Sequence of chain 1.G:
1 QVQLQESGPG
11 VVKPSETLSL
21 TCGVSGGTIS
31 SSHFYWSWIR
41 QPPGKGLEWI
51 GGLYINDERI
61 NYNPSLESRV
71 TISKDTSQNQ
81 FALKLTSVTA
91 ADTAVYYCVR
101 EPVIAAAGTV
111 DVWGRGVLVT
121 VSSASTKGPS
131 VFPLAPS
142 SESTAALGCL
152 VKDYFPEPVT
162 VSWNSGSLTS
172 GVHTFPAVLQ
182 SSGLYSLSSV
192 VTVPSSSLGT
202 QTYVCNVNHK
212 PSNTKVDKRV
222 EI

Sequence of chain 1.H:
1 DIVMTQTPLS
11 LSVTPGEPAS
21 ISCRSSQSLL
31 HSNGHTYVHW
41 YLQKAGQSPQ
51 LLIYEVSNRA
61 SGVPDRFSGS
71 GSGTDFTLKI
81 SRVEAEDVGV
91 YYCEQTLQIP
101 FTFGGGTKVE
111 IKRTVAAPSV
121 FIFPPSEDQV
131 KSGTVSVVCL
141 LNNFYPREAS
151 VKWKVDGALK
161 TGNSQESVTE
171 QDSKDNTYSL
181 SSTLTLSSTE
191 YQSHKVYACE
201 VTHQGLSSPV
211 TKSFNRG

This protein binds this small molecule.
Small molecule (SMILES): CC[C@H](C)[C@H](NC(=O)CNC(=O)[C@@H](NC(=O)[C@H](C)N)C(C)C)C(=O)NCC(=O)N[C@@H](C)C(=O)N[C@H](C(=O)N[C@H](C=O)Cc1ccccc1)C(C)C

Binding-site contacts:
Ligand atom CG1 contacts residue TYR54 of chain 1.H at 3.5 Å (hydrophobic).
Ligand atom N contacts residue PRO102 of chain 1.G at 2.9 Å (h-bond).
Ligand atom CG2 contacts residue VAL110 of chain 1.G at 3.6 Å (hydrophobic).
Ligand atom O contacts residue HIS31 of chain 1.H at 3.5 Å.
Ligand atom O contacts residue TYR54 of chain 1.H at 3.6 Å.
Ligand atom N contacts residue VAL103 of chain 1.G at 3.1 Å (h-bond).
Ligand atom CD1 contacts residue ASN33 of chain 1.H at 3.5 Å.
Ligand atom CD1 contacts residue GLU101 of chain 1.G at 3.5 Å.
Ligand atom N contacts residue TYR41 of chain 1.H at 2.5 Å (h-bond).
Ligand atom CA contacts residue VAL103 of chain 1.G at 3.2 Å (hydrophobic).
Ligand atom CB contacts residue TYR41 of chain 1.H at 3.2 Å (hydrophobic).
Ligand atom CG1 contacts residue TYR54 of chain 1.G at 3.3 Å (hydrophobic).
Ligand atom O contacts residue HIS31 of chain 1.H at 3.5 Å (h-bond).
Ligand atom O contacts residue THR96 of chain 1.H at 3.0 Å (h-bond).
Ligand atom CB contacts residue HIS39 of chain 1.H at 3.6 Å.
Ligand atom O contacts residue TYR37 of chain 1.H at 3.4 Å.
Ligand atom O contacts residue ASP111 of chain 1.G at 3.5 Å.
Ligand atom N contacts residue THR96 of chain 1.H at 3.2 Å (h-bond).
Ligand atom C contacts residue TYR37 of chain 1.H at 3.6 Å (hydrophobic).
Ligand atom CG2 contacts residue LEU51 of chain 1.H at 3.5 Å (hydrophobic).
Ligand atom CA contacts residue ASP111 of chain 1.G at 3.6 Å.
Ligand atom CA contacts residue LEU97 of chain 1.H at 3.0 Å (hydrophobic).
Ligand atom N contacts residue ASP111 of chain 1.G at 2.6 Å (salt-bridge).
Ligand atom N contacts residue LEU97 of chain 1.H at 2.9 Å (h-bond).
Ligand atom CG1 contacts residue GLY108 of chain 1.G at 3.5 Å.
Ligand atom O contacts residue GLU101 of chain 1.G at 3.1 Å.
Ligand atom CA contacts residue PRO102 of chain 1.G at 3.6 Å (hydrophobic).
Ligand atom O contacts residue HIS39 of chain 1.H at 3.1 Å.
Ligand atom CA contacts residue TYR37 of chain 1.H at 3.4 Å (hydrophobic).
Ligand atom N contacts residue TYR37 of chain 1.H at 3.4 Å.
Ligand atom CB contacts residue TYR54 of chain 1.H at 3.4 Å (hydrophobic).
Ligand atom N contacts residue THR96 of chain 1.H at 3.2 Å (h-bond).
Ligand atom CB contacts residue LEU97 of chain 1.H at 3.2 Å (hydrophobic).
Ligand atom CA contacts residue THR96 of chain 1.H at 3.6 Å.
Ligand atom N contacts residue GLU101 of chain 1.G at 3.1 Å (salt-bridge).
Ligand atom C contacts residue LEU97 of chain 1.H at 3.4 Å (hydrophobic).
Ligand atom CA contacts residue TYR41 of chain 1.H at 3.1 Å (hydrophobic).
Ligand atom O contacts residue PRO102 of chain 1.G at 3.7 Å.
Ligand atom CG2 contacts residue PHE101 of chain 1.H at 3.5 Å (hydrophobic).
Ligand atom C contacts residue HIS31 of chain 1.H at 3.6 Å.